Binding-site contacts:
Ligand atom C8 contacts residue LEU361 of chain 1.A at 3.9 Å (hydrophobic).
Ligand atom O7 contacts residue ASN70 of chain 1.A at 3.2 Å (h-bond).
Ligand atom C7 contacts residue ASN70 of chain 1.A at 3.3 Å.
Ligand atom O5 contacts residue ASN70 of chain 1.A at 2.4 Å (h-bond).
Ligand atom O6 contacts residue ASN71 of chain 1.A at 4.1 Å.
Ligand atom C6 contacts residue ASN71 of chain 1.A at 3.9 Å.
Ligand atom C3 contacts residue ASN70 of chain 1.A at 3.9 Å.
Ligand atom N2 contacts residue ASN70 of chain 1.A at 3.0 Å (h-bond).
Ligand atom N2 contacts residue LEU361 of chain 1.A at 4.3 Å.
Ligand atom C4 contacts residue ASN70 of chain 1.A at 4.3 Å.
Ligand atom C7 contacts residue LEU361 of chain 1.A at 4.3 Å (hydrophobic).
Ligand atom C2 contacts residue ASN70 of chain 1.A at 2.5 Å.
Ligand atom C5 contacts residue ASN70 of chain 1.A at 3.6 Å.
Ligand atom C1 contacts residue ASN70 of chain 1.A at 1.4 Å.

Sequence of chain 1.A:
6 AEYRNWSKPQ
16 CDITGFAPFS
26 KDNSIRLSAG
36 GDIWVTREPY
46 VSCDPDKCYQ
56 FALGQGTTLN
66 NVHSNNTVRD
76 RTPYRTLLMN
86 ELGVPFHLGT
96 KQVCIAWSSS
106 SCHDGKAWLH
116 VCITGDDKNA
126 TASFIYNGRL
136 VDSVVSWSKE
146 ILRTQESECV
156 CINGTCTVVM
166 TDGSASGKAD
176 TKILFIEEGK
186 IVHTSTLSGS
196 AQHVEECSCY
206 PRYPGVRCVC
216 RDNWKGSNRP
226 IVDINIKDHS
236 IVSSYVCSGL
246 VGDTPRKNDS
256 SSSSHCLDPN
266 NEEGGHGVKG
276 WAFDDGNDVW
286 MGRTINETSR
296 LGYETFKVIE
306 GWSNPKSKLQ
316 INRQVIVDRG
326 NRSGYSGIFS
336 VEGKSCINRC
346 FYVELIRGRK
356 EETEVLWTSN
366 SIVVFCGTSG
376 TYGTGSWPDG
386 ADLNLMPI

This small molecule binds to this protein.
Small molecule (SMILES): CC(=O)N[C@H]1[C@H](O[C@H]2[C@H](O)[C@@H](NC(C)=O)CO[C@@H]2CO)O[C@H](CO)[C@@H](O)[C@@H]1O